Binding-site contacts:
Ligand atom C1D contacts residue GLY208 of chain 1.D at 3.5 Å.
Ligand atom C1A contacts residue ASP179 of chain 1.D at 3.4 Å.
Ligand atom C6P contacts residue TYR85 of chain 1.D at 3.9 Å (hydrophobic).
Ligand atom N1P contacts residue THR84 of chain 1.D at 3.3 Å (h-bond).
Ligand atom C3P contacts residue TRP205 of chain 1.D at 3.4 Å (hydrophobic).
Ligand atom C4B contacts residue GLY208 of chain 1.D at 3.5 Å.
Ligand atom C2D contacts residue GLN182 of chain 1.D at 3.9 Å.
Ligand atom C3 contacts residue TYR85 of chain 1.D at 3.4 Å (hydrophobic).
Ligand atom C5B contacts residue ALA180 of chain 1.D at 3.7 Å (hydrophobic).
Ligand atom C1B contacts residue CYS181 of chain 1.D at 3.4 Å (hydrophobic).
Ligand atom C3B contacts residue GLY206 of chain 1.D at 3.7 Å.
Ligand atom N2A contacts residue ALA180 of chain 1.D at 3.0 Å (h-bond).
Ligand atom C2B contacts residue CYS181 of chain 1.D at 3.9 Å (hydrophobic).
Ligand atom C6D contacts residue GLN182 of chain 1.D at 3.8 Å.
Ligand atom C6D contacts residue GLY206 of chain 1.D at 3.5 Å.
Ligand atom N1P contacts residue GLU83 of chain 1.D at 3.7 Å.
Ligand atom C6P contacts residue GLU83 of chain 1.D at 3.0 Å.
Ligand atom N1A contacts residue ASP179 of chain 1.D at 2.9 Å (salt-bridge).
Ligand atom C1D contacts residue CYS209 of chain 1.D at 3.8 Å (hydrophobic).
Ligand atom N2A contacts residue GLY208 of chain 1.D at 3.3 Å (h-bond).
Ligand atom C2B contacts residue SER185 of chain 1.D at 3.4 Å.
Ligand atom C1A contacts residue ALA180 of chain 1.D at 3.2 Å (hydrophobic).
Ligand atom C1D contacts residue GLY206 of chain 1.D at 3.8 Å.
Ligand atom C3P contacts residue PHE162 of chain 1.D at 3.5 Å (hydrophobic).
Ligand atom C1B contacts residue SER185 of chain 1.D at 3.2 Å.
Ligand atom C2P contacts residue TRP205 of chain 1.D at 3.5 Å (hydrophobic).
Ligand atom C6B contacts residue VAL203 of chain 1.D at 3.6 Å (hydrophobic).
Ligand atom C1B contacts residue VAL203 of chain 1.D at 3.8 Å (hydrophobic).
Ligand atom N1A contacts residue GLY216 of chain 1.D at 3.1 Å.
Ligand atom C4B contacts residue GLY206 of chain 1.D at 3.4 Å.
Ligand atom C1D contacts residue GLN182 of chain 1.D at 3.7 Å.
Ligand atom C5D contacts residue GLY206 of chain 1.D at 3.6 Å.
Ligand atom C2P contacts residue PHE162 of chain 1.D at 3.6 Å (hydrophobic).
Ligand atom C2B contacts residue GLN182 of chain 1.D at 3.9 Å.
Ligand atom C6P contacts residue THR84 of chain 1.D at 3.6 Å.
Ligand atom N2A contacts residue ASP179 of chain 1.D at 2.6 Å (salt-bridge).
Ligand atom C2D contacts residue GLY208 of chain 1.D at 3.8 Å.
Ligand atom C5P contacts residue GLU83 of chain 1.D at 3.8 Å.
Ligand atom N1A contacts residue ALA180 of chain 1.D at 3.6 Å.
Ligand atom C6B contacts residue CYS181 of chain 1.D at 3.8 Å (hydrophobic).

A small-molecule ligand and the protein it binds are described below.
Small molecule (SMILES): N=C(N)c1cccc(-c2cccc([C@H](CCCNc3ccncc3)C(=O)O)c2)c1

Sequence of chain 1.D:
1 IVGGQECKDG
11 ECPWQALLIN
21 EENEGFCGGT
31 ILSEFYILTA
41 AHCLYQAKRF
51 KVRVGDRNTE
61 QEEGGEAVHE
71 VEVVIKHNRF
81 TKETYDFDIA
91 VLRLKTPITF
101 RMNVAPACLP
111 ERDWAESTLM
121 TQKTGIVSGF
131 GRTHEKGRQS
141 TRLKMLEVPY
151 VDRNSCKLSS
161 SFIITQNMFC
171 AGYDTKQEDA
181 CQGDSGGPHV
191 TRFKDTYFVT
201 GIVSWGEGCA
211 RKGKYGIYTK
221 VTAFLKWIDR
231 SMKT